Binding-site contacts:
Ligand atom C28 contacts residue PEK1 of chain 1.UB at 4.5 Å.
Ligand atom C40 contacts residue LEU206 of chain 1.P at 4.3 Å (hydrophobic).
Ligand atom C4 contacts residue MET40 of chain 1.P at 4.0 Å (hydrophobic).
Ligand atom C18 contacts residue PEK1 of chain 1.UB at 4.1 Å.
Ligand atom C22 contacts residue TRP34 of chain 1.P at 4.3 Å (hydrophobic).
Ligand atom O6 contacts residue SER61 of chain 1.T at 4.2 Å.
Ligand atom C8 contacts residue GLY63 of chain 1.T at 3.9 Å.
Ligand atom O61 contacts residue TRP62 of chain 1.T at 4.4 Å.
Ligand atom O61 contacts residue MET40 of chain 1.P at 3.3 Å (h-bond).
Ligand atom O1 contacts residue TRP62 of chain 1.T at 4.3 Å.
Ligand atom O6 contacts residue TRP62 of chain 1.T at 3.6 Å.
Ligand atom C57 contacts residue TRP62 of chain 1.T at 3.4 Å (hydrophobic).
Ligand atom O16 contacts residue TRP34 of chain 1.P at 3.8 Å.
Ligand atom C43 contacts residue PGV1 of chain 1.MB at 4.2 Å.
Ligand atom C6 contacts residue MET40 of chain 1.P at 4.4 Å (hydrophobic).
Ligand atom O6 contacts residue GLY63 of chain 1.T at 3.5 Å (h-bond).
Ligand atom C4 contacts residue TRP62 of chain 1.T at 4.3 Å (hydrophobic).
Ligand atom C25 contacts residue LEU47 of chain 1.P at 4.4 Å (hydrophobic).
Ligand atom C57 contacts residue MET40 of chain 1.P at 4.2 Å (hydrophobic).
Ligand atom C2 contacts residue PHE69 of chain 1.T at 4.0 Å (hydrophobic).
Ligand atom C19 contacts residue PEK1 of chain 1.UB at 4.3 Å.
Ligand atom O4 contacts residue GLY63 of chain 1.T at 4.4 Å.
Ligand atom C18 contacts residue TRP34 of chain 1.P at 3.8 Å (hydrophobic).
Ligand atom C37 contacts residue PEK1 of chain 1.UB at 4.3 Å.
Ligand atom C9 contacts residue GLY63 of chain 1.T at 4.0 Å.
Ligand atom C57 contacts residue SER61 of chain 1.T at 3.7 Å.
Ligand atom C43 contacts residue PEK1 of chain 1.UB at 3.9 Å.
Ligand atom C22 contacts residue LEU43 of chain 1.P at 4.4 Å (hydrophobic).
Ligand atom O5 contacts residue TRP34 of chain 1.P at 2.9 Å.
Ligand atom O5 contacts residue MET40 of chain 1.P at 3.7 Å.
Ligand atom O61 contacts residue SER61 of chain 1.T at 3.8 Å.
Ligand atom C25 contacts residue LEU43 of chain 1.P at 4.3 Å (hydrophobic).
Ligand atom C22 contacts residue PEK1 of chain 1.UB at 3.8 Å.
Ligand atom C4 contacts residue TRP34 of chain 1.P at 3.8 Å (hydrophobic).
Ligand atom C57 contacts residue TRP34 of chain 1.P at 3.6 Å (hydrophobic).
Ligand atom O61 contacts residue TRP34 of chain 1.P at 3.2 Å (h-bond).
Ligand atom C6 contacts residue PHE69 of chain 1.T at 4.2 Å (hydrophobic).
Ligand atom C6 contacts residue TRP34 of chain 1.P at 3.8 Å (hydrophobic).
Ligand atom C11 contacts residue GLY63 of chain 1.T at 4.2 Å.
Ligand atom C1 contacts residue PHE69 of chain 1.T at 3.8 Å (hydrophobic).

A small-molecule ligand and the protein it binds are described below.
Small molecule (SMILES): CCCCCCCCCCO[C@@H]1O[C@H](CO)[C@@H](O[C@H]2O[C@H](CO)[C@@H](O)[C@H](O)[C@H]2O)[C@H](O)[C@H]1O

Sequence of chain 1.T:
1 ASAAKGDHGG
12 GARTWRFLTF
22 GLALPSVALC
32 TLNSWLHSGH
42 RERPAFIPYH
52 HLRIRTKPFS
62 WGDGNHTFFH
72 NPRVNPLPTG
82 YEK

Sequence of chain 1.P:
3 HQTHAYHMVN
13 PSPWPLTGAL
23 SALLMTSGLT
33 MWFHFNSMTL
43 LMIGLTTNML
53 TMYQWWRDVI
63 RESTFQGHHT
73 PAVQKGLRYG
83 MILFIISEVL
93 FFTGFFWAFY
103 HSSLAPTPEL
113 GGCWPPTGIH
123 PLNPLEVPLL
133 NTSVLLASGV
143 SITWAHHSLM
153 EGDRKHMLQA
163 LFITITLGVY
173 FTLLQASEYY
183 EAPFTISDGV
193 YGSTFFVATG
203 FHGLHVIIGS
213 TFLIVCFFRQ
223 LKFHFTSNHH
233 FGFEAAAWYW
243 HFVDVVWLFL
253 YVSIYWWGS